Binding-site contacts:
Ligand atom OH contacts residue ASP33 of chain 2.A at 3.2 Å (salt-bridge).
Ligand atom OS contacts residue PHE190 of chain 2.A at 3.7 Å.
Ligand atom CE1 contacts residue ILE297 of chain 2.A at 3.6 Å (hydrophobic).
Ligand atom CB contacts residue ASP213 of chain 2.A at 3.4 Å.
Ligand atom O contacts residue ASP33 of chain 2.A at 2.5 Å (salt-bridge).
Ligand atom OH contacts residue GLY215 of chain 2.A at 3.3 Å.
Ligand atom CE2 contacts residue ILE293 of chain 2.A at 3.8 Å (hydrophobic).
Ligand atom C10 contacts residue PHE112 of chain 2.A at 3.7 Å (hydrophobic).
Ligand atom C4 contacts residue ASP77 of chain 2.A at 3.5 Å.
Ligand atom CZ contacts residue ILE297 of chain 2.A at 3.5 Å (hydrophobic).
Ligand atom CB contacts residue ILE211 of chain 2.A at 3.5 Å (hydrophobic).
Ligand atom OH contacts residue ASP213 of chain 2.A at 2.6 Å (salt-bridge).
Ligand atom C3 contacts residue ASP77 of chain 2.A at 3.8 Å.
Ligand atom C14 contacts residue TYR75 of chain 2.A at 3.8 Å (hydrophobic).
Ligand atom OH contacts residue THR216 of chain 2.A at 3.3 Å (h-bond).
Ligand atom OI contacts residue THR217 of chain 2.A at 2.9 Å (h-bond).
Ligand atom C13 contacts residue ASP33 of chain 2.A at 3.8 Å.
Ligand atom P contacts residue ASP33 of chain 2.A at 3.5 Å.
Ligand atom C7 contacts residue GLY215 of chain 2.A at 3.6 Å.
Ligand atom OS contacts residue GLY35 of chain 2.A at 3.6 Å.
Ligand atom C13 contacts residue GLY215 of chain 2.A at 3.4 Å.
Ligand atom CAV contacts residue THR216 of chain 2.A at 3.5 Å.
Ligand atom CE2 contacts residue PRO134 of chain 1.A at 3.5 Å (hydrophobic).
Ligand atom OE contacts residue TYR75 of chain 2.A at 3.2 Å.
Ligand atom CZ contacts residue ILE293 of chain 2.A at 3.5 Å (hydrophobic).
Ligand atom CS contacts residue GLN133 of chain 1.A at 3.2 Å.
Ligand atom CE2 contacts residue PHE295 of chain 2.A at 3.8 Å (hydrophobic).
Ligand atom C11 contacts residue GLU15 of chain 2.A at 3.8 Å.
Ligand atom OI contacts residue THR216 of chain 2.A at 3.3 Å.
Ligand atom CD1 contacts residue ASP213 of chain 2.A at 3.5 Å.
Ligand atom NL contacts residue GLY215 of chain 2.A at 3.6 Å.
Ligand atom OP contacts residue ASP213 of chain 2.A at 3.7 Å.
Ligand atom CA contacts residue GLY35 of chain 2.A at 3.4 Å.
Ligand atom CV contacts residue THR216 of chain 2.A at 3.7 Å.
Ligand atom C9 contacts residue TYR75 of chain 2.A at 3.8 Å (hydrophobic).
Ligand atom C10 contacts residue SER79 of chain 2.A at 3.7 Å.
Ligand atom CD2 contacts residue PRO134 of chain 1.A at 3.7 Å (hydrophobic).
Ligand atom C11 contacts residue THR217 of chain 2.A at 3.8 Å.
Ligand atom NL contacts residue THR216 of chain 2.A at 3.1 Å (h-bond).
Ligand atom CG contacts residue ASP213 of chain 2.A at 3.8 Å.

Sequence of chain 1.A:
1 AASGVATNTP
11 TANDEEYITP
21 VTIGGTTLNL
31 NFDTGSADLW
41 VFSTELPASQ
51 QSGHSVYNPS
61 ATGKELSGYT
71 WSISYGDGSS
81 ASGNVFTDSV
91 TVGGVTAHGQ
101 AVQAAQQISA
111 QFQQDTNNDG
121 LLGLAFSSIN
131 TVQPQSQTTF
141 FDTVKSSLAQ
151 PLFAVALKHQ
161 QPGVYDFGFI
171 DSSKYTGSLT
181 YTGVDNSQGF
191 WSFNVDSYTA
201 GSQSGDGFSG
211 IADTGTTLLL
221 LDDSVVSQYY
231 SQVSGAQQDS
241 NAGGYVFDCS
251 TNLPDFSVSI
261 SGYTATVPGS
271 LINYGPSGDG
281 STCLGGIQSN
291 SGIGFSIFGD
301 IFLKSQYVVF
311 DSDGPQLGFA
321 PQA

Sequence of chain 2.A:
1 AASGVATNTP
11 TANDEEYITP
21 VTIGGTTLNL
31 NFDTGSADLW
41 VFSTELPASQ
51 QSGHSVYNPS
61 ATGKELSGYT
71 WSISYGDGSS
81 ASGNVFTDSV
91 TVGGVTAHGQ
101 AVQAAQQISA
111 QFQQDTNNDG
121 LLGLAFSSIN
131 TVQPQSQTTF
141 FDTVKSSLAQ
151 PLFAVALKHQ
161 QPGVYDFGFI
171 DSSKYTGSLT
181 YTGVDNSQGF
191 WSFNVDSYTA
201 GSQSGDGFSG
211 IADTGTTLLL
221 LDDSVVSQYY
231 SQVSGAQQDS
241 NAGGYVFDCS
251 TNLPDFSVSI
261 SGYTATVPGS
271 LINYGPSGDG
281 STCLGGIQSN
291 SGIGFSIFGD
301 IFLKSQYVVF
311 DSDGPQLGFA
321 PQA

A small-molecule ligand and the protein it binds are described below.
Small molecule (SMILES): COC(=O)[C@H](Cc1ccccc1)O[P](=O)([O-])[C@@H]1Cc2ccc3cccc(c3c2)CC(=O)N[C@@H](C(C)C)C(=O)N1